The small molecule below binds the protein below.
Small molecule (SMILES): CC(=O)N[C@H]1[C@H](O[C@H]2[C@H](O)[C@@H](NC(C)=O)CO[C@@H]2CO)O[C@H](CO)[C@@H](O)[C@@H]1O

Sequence of chain 1.A:
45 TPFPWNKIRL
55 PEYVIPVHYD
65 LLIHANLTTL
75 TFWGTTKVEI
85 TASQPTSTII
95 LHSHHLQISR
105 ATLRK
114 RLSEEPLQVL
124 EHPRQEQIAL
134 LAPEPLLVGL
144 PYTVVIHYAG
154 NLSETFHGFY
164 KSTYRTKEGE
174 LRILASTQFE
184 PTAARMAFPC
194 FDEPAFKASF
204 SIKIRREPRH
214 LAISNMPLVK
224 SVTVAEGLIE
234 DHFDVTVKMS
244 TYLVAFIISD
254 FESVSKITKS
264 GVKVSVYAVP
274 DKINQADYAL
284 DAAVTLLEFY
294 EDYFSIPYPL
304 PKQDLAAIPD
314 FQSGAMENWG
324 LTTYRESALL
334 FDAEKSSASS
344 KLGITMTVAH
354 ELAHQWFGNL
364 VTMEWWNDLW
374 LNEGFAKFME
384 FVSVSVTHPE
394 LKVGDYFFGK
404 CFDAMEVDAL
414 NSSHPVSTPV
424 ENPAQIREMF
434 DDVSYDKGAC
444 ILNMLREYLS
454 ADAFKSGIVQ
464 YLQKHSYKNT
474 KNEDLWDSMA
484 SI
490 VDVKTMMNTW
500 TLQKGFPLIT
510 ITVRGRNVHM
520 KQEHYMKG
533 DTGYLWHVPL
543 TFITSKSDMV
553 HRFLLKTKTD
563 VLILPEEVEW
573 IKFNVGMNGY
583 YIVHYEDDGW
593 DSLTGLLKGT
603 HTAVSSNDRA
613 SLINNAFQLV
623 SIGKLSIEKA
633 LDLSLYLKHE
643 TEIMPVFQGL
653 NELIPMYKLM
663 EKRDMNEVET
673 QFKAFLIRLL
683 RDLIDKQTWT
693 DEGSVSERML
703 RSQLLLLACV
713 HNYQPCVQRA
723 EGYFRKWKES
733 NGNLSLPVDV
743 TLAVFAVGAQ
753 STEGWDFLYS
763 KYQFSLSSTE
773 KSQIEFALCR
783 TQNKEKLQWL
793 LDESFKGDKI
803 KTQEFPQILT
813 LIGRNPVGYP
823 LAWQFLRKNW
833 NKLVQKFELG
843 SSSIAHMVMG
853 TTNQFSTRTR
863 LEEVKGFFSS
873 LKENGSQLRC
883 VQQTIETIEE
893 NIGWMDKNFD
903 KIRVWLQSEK

Binding-site contacts:
Ligand atom C2 contacts residue ASN154 of chain 1.A at 2.5 Å.
Ligand atom O5 contacts residue ASN154 of chain 1.A at 2.4 Å (h-bond).
Ligand atom C8 contacts residue GLY153 of chain 1.A at 4.1 Å.
Ligand atom C8 contacts residue GLN101 of chain 1.A at 3.7 Å.
Ligand atom C7 contacts residue HIS99 of chain 1.A at 3.9 Å.
Ligand atom C7 contacts residue ASN154 of chain 1.A at 3.6 Å.
Ligand atom C1 contacts residue ASN154 of chain 1.A at 1.4 Å.
Ligand atom O3 contacts residue GLN101 of chain 1.A at 4.2 Å.
Ligand atom C5 contacts residue ASN154 of chain 1.A at 3.7 Å.
Ligand atom N2 contacts residue GLN101 of chain 1.A at 4.4 Å.
Ligand atom C3 contacts residue GLN101 of chain 1.A at 4.5 Å.
Ligand atom C4 contacts residue ASN154 of chain 1.A at 4.3 Å.
Ligand atom O7 contacts residue ASN154 of chain 1.A at 3.8 Å.
Ligand atom N2 contacts residue ASN154 of chain 1.A at 2.9 Å (h-bond).
Ligand atom C8 contacts residue HIS99 of chain 1.A at 3.0 Å.
Ligand atom O7 contacts residue HIS99 of chain 1.A at 4.1 Å.
Ligand atom C3 contacts residue ASN154 of chain 1.A at 3.8 Å.
Ligand atom C8 contacts residue ALA152 of chain 1.A at 3.9 Å (hydrophobic).
Ligand atom C8 contacts residue LEU100 of chain 1.A at 4.0 Å (hydrophobic).